A small-molecule ligand and the protein it binds are described below.
Small molecule (SMILES): COc1cc2c(cc1-c1c(C)noc1C)ncc1[nH]c(=O)n([C@H](C)c3ccccn3)c12

Binding-site contacts:
Ligand atom C22 contacts residue ASN99 of chain 1.B at 3.8 Å.
Ligand atom C10 contacts residue PRO41 of chain 1.B at 4.1 Å (hydrophobic).
Ligand atom C20 contacts residue ILE105 of chain 1.B at 3.8 Å (hydrophobic).
Ligand atom C15 contacts residue PRO41 of chain 1.B at 4.0 Å (hydrophobic).
Ligand atom C1 contacts residue ILE105 of chain 1.B at 3.9 Å (hydrophobic).
Ligand atom O3 contacts residue ASN99 of chain 1.B at 3.1 Å (h-bond).
Ligand atom C23 contacts residue ASN99 of chain 1.B at 3.8 Å.
Ligand atom C2 contacts residue ILE105 of chain 1.B at 3.9 Å (hydrophobic).
Ligand atom C21 contacts residue ILE105 of chain 1.B at 3.7 Å (hydrophobic).
Ligand atom C16 contacts residue LEU51 of chain 1.B at 3.5 Å (hydrophobic).
Ligand atom C21 contacts residue PHE42 of chain 1.B at 3.6 Å (hydrophobic).
Ligand atom N5 contacts residue VAL46 of chain 1.B at 4.0 Å.
Ligand atom C11 contacts residue MET108 of chain 1.B at 3.8 Å (hydrophobic).
Ligand atom C11 contacts residue ILE105 of chain 1.B at 4.0 Å (hydrophobic).
Ligand atom C4 contacts residue PRO41 of chain 1.B at 4.1 Å (hydrophobic).
Ligand atom C10 contacts residue ILE105 of chain 1.B at 3.9 Å (hydrophobic).
Ligand atom C7 contacts residue LEU51 of chain 1.B at 4.0 Å (hydrophobic).
Ligand atom C16 contacts residue PRO41 of chain 1.B at 3.6 Å (hydrophobic).
Ligand atom C21 contacts residue PRO41 of chain 1.B at 3.8 Å (hydrophobic).
Ligand atom O1 contacts residue ILE105 of chain 1.B at 3.5 Å.
Ligand atom N1 contacts residue LEU51 of chain 1.B at 4.1 Å.
Ligand atom N4 contacts residue LEU51 of chain 1.B at 3.9 Å.
Ligand atom C19 contacts residue ILE105 of chain 1.B at 3.9 Å (hydrophobic).
Ligand atom C18 contacts residue ILE105 of chain 1.B at 4.1 Å (hydrophobic).
Ligand atom N4 contacts residue PRO41 of chain 1.B at 3.7 Å.
Ligand atom C14 contacts residue LEU51 of chain 1.B at 4.0 Å (hydrophobic).
Ligand atom C5 contacts residue LEU51 of chain 1.B at 3.9 Å (hydrophobic).
Ligand atom N5 contacts residue CYS95 of chain 1.B at 4.0 Å.
Ligand atom C19 contacts residue VAL46 of chain 1.B at 4.0 Å (hydrophobic).
Ligand atom C10 contacts residue MET108 of chain 1.B at 3.8 Å (hydrophobic).
Ligand atom C9 contacts residue PRO41 of chain 1.B at 4.1 Å (hydrophobic).
Ligand atom C17 contacts residue PRO41 of chain 1.B at 3.9 Å (hydrophobic).
Ligand atom O3 contacts residue TYR56 of chain 1.B at 3.7 Å.
Ligand atom C23 contacts residue LEU53 of chain 1.B at 3.5 Å (hydrophobic).
Ligand atom N3 contacts residue TRP40 of chain 1.B at 3.7 Å.
Ligand atom C4 contacts residue LEU51 of chain 1.B at 3.8 Å (hydrophobic).
Ligand atom C23 contacts residue TYR98 of chain 1.B at 3.9 Å (hydrophobic).
Ligand atom C17 contacts residue LEU51 of chain 1.B at 3.8 Å (hydrophobic).
Ligand atom C20 contacts residue VAL46 of chain 1.B at 3.8 Å (hydrophobic).
Ligand atom N5 contacts residue ASN99 of chain 1.B at 3.7 Å.

Sequence of chain 1.B:
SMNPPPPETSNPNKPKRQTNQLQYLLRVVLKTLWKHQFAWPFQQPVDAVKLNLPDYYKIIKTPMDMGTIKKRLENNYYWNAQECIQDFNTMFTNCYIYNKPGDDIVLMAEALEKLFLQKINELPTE